A small-molecule ligand and the protein it binds are described below.
Small molecule (SMILES): CSCC[C@H](NC(=O)[C@@H]1CCCN1C(=O)CNC(=O)[C@H](CCCCN)NC(=O)[C@H](Cc1cnc[nH]1)NC(=O)[C@@H]1CSSC[C@H](N)C(=O)N[C@@H](CCCN=C(N)N)C(=O)N2CCC[C@H]2C(=O)N[C@@H](CCCN=C(N)N)C(=O)N[C@@H](CC(C)C)C(=O)N1)C(=O)N1CCC[C@H]1C(=O)N[C@H](C=O)Cc1ccccc1

Sequence of chain 1.A:
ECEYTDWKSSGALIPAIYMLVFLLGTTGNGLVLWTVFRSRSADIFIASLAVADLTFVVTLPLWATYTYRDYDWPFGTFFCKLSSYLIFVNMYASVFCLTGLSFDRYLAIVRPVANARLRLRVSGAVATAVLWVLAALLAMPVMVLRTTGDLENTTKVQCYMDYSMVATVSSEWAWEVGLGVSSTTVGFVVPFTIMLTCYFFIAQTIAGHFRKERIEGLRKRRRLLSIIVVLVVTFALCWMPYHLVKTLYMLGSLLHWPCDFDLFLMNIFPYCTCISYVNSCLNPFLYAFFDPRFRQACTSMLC

Binding-site contacts:
Ligand atom NE contacts residue TRP195 of chain 1.A at 3.4 Å.
Ligand atom NH1 contacts residue TRP195 of chain 1.A at 3.3 Å.
Ligand atom CZ contacts residue VAL164 of chain 1.A at 3.7 Å (hydrophobic).
Ligand atom CE2 contacts residue MET183 of chain 1.A at 3.5 Å (hydrophobic).
Ligand atom CE1 contacts residue PHE110 of chain 1.A at 3.3 Å (hydrophobic).
Ligand atom O contacts residue SER106 of chain 1.A at 3.3 Å (h-bond).
Ligand atom CD contacts residue TYR271 of chain 1.A at 3.4 Å (hydrophobic).
Ligand atom CA contacts residue TYR93 of chain 1.A at 3.5 Å (hydrophobic).
Ligand atom O contacts residue PHE110 of chain 1.A at 3.7 Å.
Ligand atom CG contacts residue TYR271 of chain 1.A at 3.5 Å (hydrophobic).
Ligand atom CB contacts residue MET183 of chain 1.A at 3.5 Å (hydrophobic).
Ligand atom CG contacts residue TYR299 of chain 1.A at 3.0 Å (hydrophobic).
Ligand atom CG contacts residue GLU198 of chain 1.A at 3.4 Å.
Ligand atom CD1 contacts residue TYR271 of chain 1.A at 3.2 Å (hydrophobic).
Ligand atom CA contacts residue ARG168 of chain 1.A at 3.6 Å.
Ligand atom C contacts residue ARG168 of chain 1.A at 3.4 Å.
Ligand atom CE contacts residue MET113 of chain 1.A at 3.6 Å (hydrophobic).
Ligand atom CD2 contacts residue TYR271 of chain 1.A at 3.6 Å (hydrophobic).
Ligand atom CB contacts residue ILE109 of chain 1.A at 3.1 Å (hydrophobic).
Ligand atom CB contacts residue GLU198 of chain 1.A at 3.2 Å.
Ligand atom CG contacts residue GLU198 of chain 1.A at 3.2 Å.
Ligand atom CD contacts residue PHE110 of chain 1.A at 3.4 Å (hydrophobic).
Ligand atom O contacts residue ARG168 of chain 1.A at 2.3 Å (salt-bridge).
Ligand atom CG contacts residue VAL164 of chain 1.A at 3.4 Å (hydrophobic).
Ligand atom CD1 contacts residue PHE291 of chain 1.A at 3.4 Å (hydrophobic).
Ligand atom CB contacts residue TYR88 of chain 1.A at 3.3 Å (hydrophobic).
Ligand atom CA contacts residue CYS181 of chain 1.A at 3.4 Å (hydrophobic).
Ligand atom CD2 contacts residue MET183 of chain 1.A at 3.7 Å (hydrophobic).
Ligand atom CE2 contacts residue VAL164 of chain 1.A at 3.6 Å (hydrophobic).
Ligand atom CB contacts residue GLU194 of chain 1.A at 3.2 Å.
Ligand atom CB contacts residue ARG168 of chain 1.A at 3.4 Å.
Ligand atom NE contacts residue TYR271 of chain 1.A at 3.5 Å (h-bond).
Ligand atom N contacts residue GLU194 of chain 1.A at 3.7 Å.
Ligand atom O contacts residue TYR264 of chain 1.A at 3.7 Å.
Ligand atom SG contacts residue MET183 of chain 1.A at 3.1 Å (h-bond).
Ligand atom SD contacts residue ILE109 of chain 1.A at 3.5 Å.
Ligand atom CB contacts residue CYS181 of chain 1.A at 2.9 Å (hydrophobic).
Ligand atom CB contacts residue TYR264 of chain 1.A at 3.5 Å (hydrophobic).
Ligand atom O contacts residue ARG168 of chain 1.A at 2.6 Å (salt-bridge).
Ligand atom CD1 contacts residue LEU201 of chain 1.A at 3.7 Å (hydrophobic).